A small-molecule ligand and the protein it binds are described below.
Small molecule (SMILES): COc1cccc(N(C)S(=O)(=O)c2ccc3[nH]c(=O)c(=O)[nH]c3c2)c1

Sequence of chain 4.A:
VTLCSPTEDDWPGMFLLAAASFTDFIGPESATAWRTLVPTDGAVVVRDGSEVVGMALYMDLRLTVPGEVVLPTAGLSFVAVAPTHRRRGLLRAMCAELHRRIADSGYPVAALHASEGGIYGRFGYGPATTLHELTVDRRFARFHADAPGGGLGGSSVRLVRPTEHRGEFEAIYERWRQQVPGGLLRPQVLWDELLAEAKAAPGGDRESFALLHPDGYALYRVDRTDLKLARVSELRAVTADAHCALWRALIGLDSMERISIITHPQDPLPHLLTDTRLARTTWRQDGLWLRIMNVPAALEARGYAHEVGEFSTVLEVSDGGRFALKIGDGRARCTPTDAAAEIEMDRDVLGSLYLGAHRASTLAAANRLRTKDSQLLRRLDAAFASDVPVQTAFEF

Binding-site contacts:
Ligand atom O3 contacts residue SER147 of chain 4.A at 3.4 Å.
Ligand atom C8 contacts residue PHE50 of chain 4.A at 3.5 Å (hydrophobic).
Ligand atom C contacts residue ALA59 of chain 4.A at 3.2 Å (hydrophobic).
Ligand atom N1 contacts residue COA1 of chain 4.B at 2.9 Å.
Ligand atom C contacts residue ARG63 of chain 4.A at 3.8 Å.
Ligand atom C14 contacts residue TRP62 of chain 4.A at 3.6 Å (hydrophobic).
Ligand atom O4 contacts residue PHE110 of chain 4.A at 3.4 Å.
Ligand atom C8 contacts residue COA1 of chain 4.B at 3.6 Å.
Ligand atom C10 contacts residue ASP52 of chain 4.A at 3.4 Å.
Ligand atom O1 contacts residue ASP52 of chain 4.A at 3.7 Å.
Ligand atom N2 contacts residue ASP52 of chain 4.A at 2.7 Å (salt-bridge).
Ligand atom C1 contacts residue PHE110 of chain 4.A at 3.4 Å (hydrophobic).
Ligand atom C14 contacts residue SER109 of chain 4.A at 3.5 Å.
Ligand atom C11 contacts residue ASP52 of chain 4.A at 3.3 Å.
Ligand atom C4 contacts residue PHE50 of chain 4.A at 3.7 Å (hydrophobic).
Ligand atom C11 contacts residue PHE50 of chain 4.A at 3.7 Å (hydrophobic).
Ligand atom C13 contacts residue TRP62 of chain 4.A at 3.5 Å (hydrophobic).
Ligand atom C13 contacts residue PHE428 of chain 4.A at 3.7 Å (hydrophobic).
Ligand atom C10 contacts residue PHE50 of chain 4.A at 3.4 Å (hydrophobic).
Ligand atom O3 contacts residue COA1 of chain 4.B at 3.5 Å.
Ligand atom C7 contacts residue PHE50 of chain 4.A at 3.5 Å (hydrophobic).
Ligand atom C9 contacts residue PHE50 of chain 4.A at 3.6 Å (hydrophobic).
Ligand atom C15 contacts residue PHE110 of chain 4.A at 3.8 Å (hydrophobic).
Ligand atom C6 contacts residue SER109 of chain 4.A at 3.7 Å.
Ligand atom N1 contacts residue PHE50 of chain 4.A at 3.3 Å.
Ligand atom C3 contacts residue TRP62 of chain 4.A at 3.8 Å (hydrophobic).
Ligand atom C6 contacts residue PHE50 of chain 4.A at 3.5 Å (hydrophobic).
Ligand atom C2 contacts residue PHE110 of chain 4.A at 3.5 Å (hydrophobic).
Ligand atom C9 contacts residue ASP52 of chain 4.A at 3.7 Å.
Ligand atom O1 contacts residue PHE53 of chain 4.A at 3.5 Å.
Ligand atom C13 contacts residue SER109 of chain 4.A at 3.4 Å.
Ligand atom C5 contacts residue PHE50 of chain 4.A at 3.6 Å (hydrophobic).
Ligand atom O contacts residue ALA59 of chain 4.A at 3.3 Å (h-bond).
Ligand atom O4 contacts residue PHE53 of chain 4.A at 3.3 Å.
Ligand atom N2 contacts residue PHE50 of chain 4.A at 3.5 Å.
Ligand atom C12 contacts residue TRP62 of chain 4.A at 3.6 Å (hydrophobic).
Ligand atom O1 contacts residue ILE54 of chain 4.A at 3.0 Å (h-bond).
Ligand atom O contacts residue TRP62 of chain 4.A at 3.7 Å.
Ligand atom C6 contacts residue PHE110 of chain 4.A at 3.6 Å (hydrophobic).
Ligand atom O contacts residue PHE110 of chain 4.A at 3.6 Å.